A protein and the small-molecule ligand that binds it are described below.
Small molecule (SMILES): CC(=O)N[C@H]1[C@@H](O[P](=O)(O)O[P](=O)(O)OC[C@H]2O[C@@H](n3ccc(=O)[nH]c3=O)[C@H](O)[C@@H]2O)O[C@H](C(=O)O)[C@@H](O)[C@@H]1O

Binding-site contacts:
Ligand atom N1 contacts residue THR183 of chain 1.C at 3.3 Å (h-bond).
Ligand atom O3' contacts residue NAI1 of chain 1.U at 3.4 Å.
Ligand atom O2 contacts residue PRO185 of chain 1.C at 3.5 Å.
Ligand atom N2' contacts residue NAI1 of chain 1.U at 2.9 Å (h-bond).
Ligand atom O'P contacts residue ARG184 of chain 1.C at 2.6 Å (salt-bridge).
Ligand atom O'Q contacts residue TYR188 of chain 1.C at 2.3 Å (h-bond).
Ligand atom C4' contacts residue ASN207 of chain 1.C at 3.4 Å.
Ligand atom C3' contacts residue HIS211 of chain 1.C at 3.7 Å.
Ligand atom O5C contacts residue ARG184 of chain 1.C at 3.6 Å.
Ligand atom O'P contacts residue TYR188 of chain 1.C at 2.8 Å (h-bond).
Ligand atom C6' contacts residue ARG184 of chain 1.C at 3.5 Å.
Ligand atom O'P contacts residue GLN208 of chain 1.C at 3.2 Å (h-bond).
Ligand atom O2 contacts residue THR183 of chain 1.C at 3.4 Å (h-bond).
Ligand atom O5' contacts residue ARG184 of chain 1.C at 2.7 Å (salt-bridge).
Ligand atom C2 contacts residue THR183 of chain 1.C at 3.2 Å.
Ligand atom N3 contacts residue THR183 of chain 1.C at 3.6 Å (h-bond).
Ligand atom O3' contacts residue LYS123 of chain 1.C at 2.7 Å (salt-bridge).
Ligand atom O2A contacts residue ARG40 of chain 1.C at 2.6 Å (salt-bridge).
Ligand atom O4' contacts residue ASN207 of chain 1.C at 2.7 Å (h-bond).
Ligand atom O3' contacts residue HIS211 of chain 1.C at 2.6 Å (h-bond).
Ligand atom C4 contacts residue ASN267 of chain 1.C at 3.5 Å.
Ligand atom O4 contacts residue GLN266 of chain 1.C at 3.3 Å.
Ligand atom C5 contacts residue ASN267 of chain 1.C at 3.4 Å.
Ligand atom C8' contacts residue NAI1 of chain 1.U at 3.5 Å.
Ligand atom C7' contacts residue NAI1 of chain 1.U at 3.6 Å.
Ligand atom C6' contacts residue TYR188 of chain 1.C at 3.0 Å (hydrophobic).
Ligand atom C5' contacts residue ARG184 of chain 1.C at 3.6 Å.
Ligand atom C1' contacts residue ARG184 of chain 1.C at 3.7 Å.
Ligand atom C3' contacts residue NAI1 of chain 1.U at 3.4 Å.
Ligand atom O7' contacts residue TRP182 of chain 1.C at 3.2 Å.
Ligand atom C8' contacts residue GLN151 of chain 1.C at 3.4 Å.
Ligand atom O4 contacts residue ASN267 of chain 1.C at 2.9 Å (h-bond).
Ligand atom C6 contacts residue ARG184 of chain 1.C at 3.5 Å.
Ligand atom O4C contacts residue ARG184 of chain 1.C at 3.1 Å (salt-bridge).
Ligand atom O4' contacts residue LYS123 of chain 1.C at 3.0 Å (salt-bridge).
Ligand atom C5C contacts residue ARG184 of chain 1.C at 3.6 Å.
Ligand atom O3C contacts residue ARG40 of chain 1.C at 2.9 Å (salt-bridge).
Ligand atom C7' contacts residue HIS211 of chain 1.C at 3.4 Å.
Ligand atom O2B contacts residue ARG40 of chain 1.C at 3.3 Å (salt-bridge).
Ligand atom N2' contacts residue HIS211 of chain 1.C at 3.2 Å (h-bond).

Sequence of chain 1.C:
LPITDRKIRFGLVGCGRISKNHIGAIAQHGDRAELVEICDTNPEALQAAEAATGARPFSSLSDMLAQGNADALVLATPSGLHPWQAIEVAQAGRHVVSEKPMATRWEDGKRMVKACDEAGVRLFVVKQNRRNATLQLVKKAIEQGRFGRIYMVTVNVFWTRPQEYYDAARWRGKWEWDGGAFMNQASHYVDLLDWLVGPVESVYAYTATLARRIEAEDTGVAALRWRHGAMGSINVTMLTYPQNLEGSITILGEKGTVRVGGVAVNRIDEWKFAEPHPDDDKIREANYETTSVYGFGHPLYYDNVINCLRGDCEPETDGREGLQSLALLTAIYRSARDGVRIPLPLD